Sequence of chain 1.A:
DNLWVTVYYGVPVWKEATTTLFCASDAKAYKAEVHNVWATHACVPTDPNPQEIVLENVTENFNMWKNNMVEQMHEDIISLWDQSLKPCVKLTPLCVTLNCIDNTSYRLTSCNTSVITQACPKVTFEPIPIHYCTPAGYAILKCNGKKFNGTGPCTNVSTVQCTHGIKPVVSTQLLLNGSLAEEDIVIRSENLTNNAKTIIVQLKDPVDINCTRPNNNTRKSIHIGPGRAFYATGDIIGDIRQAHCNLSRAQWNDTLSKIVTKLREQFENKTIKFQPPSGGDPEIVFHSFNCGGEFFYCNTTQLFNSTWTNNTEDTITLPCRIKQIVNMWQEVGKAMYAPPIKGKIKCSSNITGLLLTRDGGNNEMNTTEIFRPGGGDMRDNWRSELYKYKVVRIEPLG

Binding-site contacts:
Ligand atom N2 contacts residue MET428 of chain 1.A at 3.4 Å.
Ligand atom C1 contacts residue ASN429 of chain 1.A at 1.4 Å.
Ligand atom C2 contacts residue ASN429 of chain 1.A at 2.5 Å.
Ligand atom C1 contacts residue MET428 of chain 1.A at 4.1 Å (hydrophobic).
Ligand atom N2 contacts residue ASN429 of chain 1.A at 2.8 Å (h-bond).
Ligand atom O7 contacts residue ASN429 of chain 1.A at 4.2 Å.
Ligand atom C8 contacts residue MET428 of chain 1.A at 4.2 Å (hydrophobic).
Ligand atom C5 contacts residue ASN429 of chain 1.A at 3.7 Å.
Ligand atom C7 contacts residue MET428 of chain 1.A at 4.3 Å (hydrophobic).
Ligand atom C3 contacts residue MET428 of chain 1.A at 4.4 Å (hydrophobic).
Ligand atom O5 contacts residue ASN429 of chain 1.A at 2.4 Å (h-bond).
Ligand atom C3 contacts residue ASN429 of chain 1.A at 3.8 Å.
Ligand atom C7 contacts residue ASN429 of chain 1.A at 3.7 Å.
Ligand atom C4 contacts residue ASN429 of chain 1.A at 4.3 Å.
Ligand atom C2 contacts residue MET428 of chain 1.A at 4.1 Å (hydrophobic).

A protein and the small-molecule ligand that binds it are described below.
Small molecule (SMILES): CC(=O)N[C@@H]1[C@@H](O)[C@H](O)[C@@H](CO)O[C@H]1O